Binding-site contacts:
Ligand atom C7 contacts residue GLN36 of chain 4.C at 3.4 Å.
Ligand atom S1 contacts residue ASP58 of chain 1.C at 4.0 Å.
Ligand atom C6 contacts residue GLY57 of chain 4.C at 3.4 Å.
Ligand atom C4 contacts residue GLY57 of chain 4.C at 3.1 Å.
Ligand atom C7 contacts residue ASP58 of chain 4.C at 4.0 Å.
Ligand atom S1 contacts residue LEU59 of chain 4.C at 4.0 Å.
Ligand atom C3 contacts residue GLY57 of chain 4.C at 3.9 Å.
Ligand atom C3 contacts residue CYS60 of chain 4.C at 4.0 Å (hydrophobic).
Ligand atom S1 contacts residue TYR56 of chain 1.C at 4.1 Å.
Ligand atom S1 contacts residue GLY57 of chain 4.C at 3.7 Å.
Ligand atom C4 contacts residue ASP58 of chain 4.C at 4.0 Å.
Ligand atom C2 contacts residue CYS60 of chain 4.C at 3.8 Å (hydrophobic).
Ligand atom C5 contacts residue GLY57 of chain 4.C at 4.1 Å.
Ligand atom C9 contacts residue ASP58 of chain 1.C at 4.3 Å.
Ligand atom C4 contacts residue CYS60 of chain 4.C at 3.2 Å (hydrophobic).
Ligand atom C7 contacts residue ARG93 of chain 4.B at 4.1 Å.
Ligand atom S1 contacts residue CYS60 of chain 4.C at 2.0 Å (h-bond).
Ligand atom C4 contacts residue LEU59 of chain 4.C at 3.8 Å (hydrophobic).
Ligand atom C7 contacts residue GLY57 of chain 4.C at 4.4 Å.
Ligand atom O1 contacts residue ARG93 of chain 4.B at 4.0 Å.
Ligand atom C2 contacts residue ASP58 of chain 1.C at 4.3 Å.

Sequence of chain 4.B:
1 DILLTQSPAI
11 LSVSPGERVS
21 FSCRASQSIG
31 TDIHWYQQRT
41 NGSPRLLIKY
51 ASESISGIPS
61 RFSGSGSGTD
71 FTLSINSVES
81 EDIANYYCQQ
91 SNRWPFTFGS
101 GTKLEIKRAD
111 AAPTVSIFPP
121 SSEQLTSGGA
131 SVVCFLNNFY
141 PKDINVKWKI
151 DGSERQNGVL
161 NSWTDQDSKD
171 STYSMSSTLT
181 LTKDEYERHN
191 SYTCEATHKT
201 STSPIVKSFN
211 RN

Sequence of chain 4.C:
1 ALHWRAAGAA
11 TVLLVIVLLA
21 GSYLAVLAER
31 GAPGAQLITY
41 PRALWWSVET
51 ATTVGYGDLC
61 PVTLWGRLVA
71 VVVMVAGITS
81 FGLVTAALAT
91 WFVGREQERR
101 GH

Sequence of chain 1.C:
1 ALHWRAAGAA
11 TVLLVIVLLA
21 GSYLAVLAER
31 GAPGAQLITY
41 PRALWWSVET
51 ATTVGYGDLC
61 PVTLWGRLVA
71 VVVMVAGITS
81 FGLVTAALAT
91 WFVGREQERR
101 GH

A small-molecule ligand and the protein it binds are described below.
Small molecule (SMILES): CC1(C)C=C(CSS(C)(=O)=O)C(C)(C)N1[O]